The small molecule below binds the protein below.
Small molecule (SMILES): CC(=O)N[C@@H]1[C@@H](O)[C@H](O)[C@@H](CO)O[C@H]1O

Binding-site contacts:
Ligand atom C1 contacts residue HIS173 of chain 1.J at 3.5 Å.
Ligand atom C5 contacts residue ASN133 of chain 1.J at 3.7 Å.
Ligand atom N2 contacts residue ASN133 of chain 1.J at 2.9 Å (h-bond).
Ligand atom O7 contacts residue ASN133 of chain 1.J at 3.7 Å.
Ligand atom O6 contacts residue HIS173 of chain 1.J at 3.5 Å.
Ligand atom C5 contacts residue HIS173 of chain 1.J at 4.3 Å.
Ligand atom C4 contacts residue ASN133 of chain 1.J at 4.2 Å.
Ligand atom C7 contacts residue ASN133 of chain 1.J at 3.6 Å.
Ligand atom C3 contacts residue ASN133 of chain 1.J at 3.8 Å.
Ligand atom O5 contacts residue HIS173 of chain 1.J at 3.4 Å (h-bond).
Ligand atom C1 contacts residue ASN133 of chain 1.J at 1.4 Å.
Ligand atom C6 contacts residue HIS173 of chain 1.J at 4.5 Å.
Ligand atom C2 contacts residue ASN133 of chain 1.J at 2.5 Å.
Ligand atom O5 contacts residue ASN133 of chain 1.J at 2.4 Å (h-bond).

Sequence of chain 1.J:
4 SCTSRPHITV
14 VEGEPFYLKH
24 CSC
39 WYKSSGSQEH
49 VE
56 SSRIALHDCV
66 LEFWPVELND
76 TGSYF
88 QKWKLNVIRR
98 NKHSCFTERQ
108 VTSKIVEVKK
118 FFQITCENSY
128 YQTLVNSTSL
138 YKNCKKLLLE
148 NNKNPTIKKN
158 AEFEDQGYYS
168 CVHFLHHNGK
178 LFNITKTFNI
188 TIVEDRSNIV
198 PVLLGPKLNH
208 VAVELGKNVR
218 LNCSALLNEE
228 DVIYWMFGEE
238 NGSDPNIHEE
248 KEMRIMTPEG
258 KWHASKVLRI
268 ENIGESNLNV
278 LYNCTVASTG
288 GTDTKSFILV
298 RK